Sequence of chain 2.A:
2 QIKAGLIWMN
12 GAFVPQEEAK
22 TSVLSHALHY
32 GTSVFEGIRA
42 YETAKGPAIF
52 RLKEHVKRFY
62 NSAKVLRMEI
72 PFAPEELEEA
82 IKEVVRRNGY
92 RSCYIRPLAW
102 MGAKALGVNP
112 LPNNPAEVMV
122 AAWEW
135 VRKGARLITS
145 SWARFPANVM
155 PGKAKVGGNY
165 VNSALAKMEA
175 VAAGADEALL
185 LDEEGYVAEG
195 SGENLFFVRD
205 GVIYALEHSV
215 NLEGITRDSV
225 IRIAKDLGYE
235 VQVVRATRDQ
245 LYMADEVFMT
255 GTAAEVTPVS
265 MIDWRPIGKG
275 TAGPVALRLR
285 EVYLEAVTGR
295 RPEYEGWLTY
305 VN

A protein and the small-molecule ligand that binds it are described below.
Small molecule (SMILES): CC(C)CCC(=O)O

Sequence of chain 1.C:
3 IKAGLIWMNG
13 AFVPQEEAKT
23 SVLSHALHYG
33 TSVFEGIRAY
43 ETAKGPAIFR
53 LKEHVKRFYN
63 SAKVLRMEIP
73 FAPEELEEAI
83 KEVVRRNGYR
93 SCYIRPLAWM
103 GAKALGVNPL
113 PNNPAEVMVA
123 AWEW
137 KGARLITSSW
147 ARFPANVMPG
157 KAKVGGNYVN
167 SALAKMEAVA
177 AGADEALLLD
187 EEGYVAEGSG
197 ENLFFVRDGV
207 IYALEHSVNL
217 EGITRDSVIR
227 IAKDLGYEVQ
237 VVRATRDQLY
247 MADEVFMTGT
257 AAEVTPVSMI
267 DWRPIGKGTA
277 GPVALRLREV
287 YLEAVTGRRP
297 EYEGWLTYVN

Binding-site contacts:
Ligand atom O contacts residue ALA257 of chain 2.A at 3.5 Å (h-bond).
Ligand atom CB contacts residue PLP1 of chain 2.D at 4.3 Å.
Ligand atom O contacts residue GLY38 of chain 2.A at 3.7 Å.
Ligand atom CD1 contacts residue PLP1 of chain 2.D at 3.7 Å.
Ligand atom OXT contacts residue PLP1 of chain 2.D at 3.9 Å.
Ligand atom CA contacts residue PLP1 of chain 2.D at 3.7 Å.
Ligand atom CG contacts residue PLP1 of chain 2.D at 4.0 Å.
Ligand atom CA contacts residue LYS159 of chain 2.A at 4.2 Å.
Ligand atom C contacts residue GLY38 of chain 2.A at 4.5 Å.
Ligand atom O contacts residue TYR95 of chain 2.A at 2.6 Å (h-bond).
Ligand atom C contacts residue PLP1 of chain 2.D at 4.4 Å.
Ligand atom C contacts residue THR256 of chain 2.A at 3.9 Å.
Ligand atom C contacts residue TYR95 of chain 2.A at 3.4 Å (hydrophobic).
Ligand atom OXT contacts residue ALA257 of chain 2.A at 3.0 Å (h-bond).
Ligand atom OXT contacts residue GLY255 of chain 2.A at 4.2 Å.
Ligand atom CD1 contacts residue SER195 of chain 2.A at 4.2 Å.
Ligand atom CG contacts residue PHE36 of chain 2.A at 4.2 Å (hydrophobic).
Ligand atom CG contacts residue TYR164 of chain 2.A at 4.2 Å (hydrophobic).
Ligand atom C contacts residue ALA257 of chain 2.A at 3.6 Å (hydrophobic).
Ligand atom CD1 contacts residue GLY196 of chain 2.A at 3.5 Å.
Ligand atom CD2 contacts residue TYR164 of chain 2.A at 4.3 Å (hydrophobic).
Ligand atom CD1 contacts residue TYR164 of chain 2.A at 3.7 Å (hydrophobic).
Ligand atom CB contacts residue TYR95 of chain 2.A at 4.3 Å (hydrophobic).
Ligand atom O contacts residue THR256 of chain 2.A at 3.7 Å.
Ligand atom CA contacts residue TYR95 of chain 2.A at 3.5 Å (hydrophobic).
Ligand atom CD2 contacts residue PHE36 of chain 2.A at 3.8 Å (hydrophobic).
Ligand atom CG contacts residue LYS159 of chain 2.A at 4.5 Å.
Ligand atom CD2 contacts residue ARG97 of chain 2.A at 3.9 Å.
Ligand atom OXT contacts residue THR256 of chain 2.A at 3.4 Å (h-bond).
Ligand atom CD2 contacts residue TYR31 of chain 1.C at 3.7 Å (hydrophobic).